Binding-site contacts:
Ligand atom O7 contacts residue ASN23 of chain 1.C at 4.0 Å.
Ligand atom O5 contacts residue ASN23 of chain 1.C at 2.4 Å (h-bond).
Ligand atom O4 contacts residue ASN23 of chain 1.C at 4.2 Å.
Ligand atom C5 contacts residue ASN23 of chain 1.C at 3.7 Å.
Ligand atom N2 contacts residue ASN23 of chain 1.C at 2.9 Å (h-bond).
Ligand atom C1 contacts residue ASN23 of chain 1.C at 1.5 Å.
Ligand atom C3 contacts residue ASN23 of chain 1.C at 3.9 Å.
Ligand atom C8 contacts residue ASN23 of chain 1.C at 4.1 Å.
Ligand atom C7 contacts residue ASN23 of chain 1.C at 3.5 Å.
Ligand atom C4 contacts residue ASN23 of chain 1.C at 4.1 Å.
Ligand atom C2 contacts residue ASN23 of chain 1.C at 2.6 Å.

A small-molecule ligand and the protein it binds are described below.
Small molecule (SMILES): CC(=O)N[C@@H]1[C@@H](O)[C@H](O)[C@@H](CO)O[C@H]1O

Sequence of chain 1.C:
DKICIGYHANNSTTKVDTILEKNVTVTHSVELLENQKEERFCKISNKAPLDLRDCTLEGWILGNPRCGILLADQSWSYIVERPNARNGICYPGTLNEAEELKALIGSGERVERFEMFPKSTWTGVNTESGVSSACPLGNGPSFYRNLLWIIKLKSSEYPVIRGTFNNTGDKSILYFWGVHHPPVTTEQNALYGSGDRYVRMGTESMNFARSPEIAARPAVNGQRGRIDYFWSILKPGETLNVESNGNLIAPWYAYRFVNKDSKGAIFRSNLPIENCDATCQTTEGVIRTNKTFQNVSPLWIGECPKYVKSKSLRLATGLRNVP